Binding-site contacts:
Ligand atom C7 contacts residue HIS1101 of chain 1.B at 3.9 Å.
Ligand atom O5 contacts residue HIS1101 of chain 1.B at 3.9 Å.
Ligand atom C1 contacts residue ASN1098 of chain 1.B at 1.4 Å.
Ligand atom C1 contacts residue HIS1101 of chain 1.B at 3.7 Å.
Ligand atom O6 contacts residue PHE1103 of chain 1.B at 4.2 Å.
Ligand atom C6 contacts residue PHE1103 of chain 1.B at 3.4 Å (hydrophobic).
Ligand atom N2 contacts residue ASN1098 of chain 1.B at 2.9 Å (h-bond).
Ligand atom C5 contacts residue PHE1103 of chain 1.B at 4.2 Å (hydrophobic).
Ligand atom C2 contacts residue ASN1098 of chain 1.B at 2.5 Å.
Ligand atom C6 contacts residue HIS1101 of chain 1.B at 4.0 Å.
Ligand atom C4 contacts residue ASN1098 of chain 1.B at 4.2 Å.
Ligand atom C5 contacts residue HIS1101 of chain 1.B at 3.1 Å.
Ligand atom C7 contacts residue ASN1098 of chain 1.B at 3.2 Å.
Ligand atom C3 contacts residue HIS1101 of chain 1.B at 3.5 Å.
Ligand atom O7 contacts residue ASN1098 of chain 1.B at 3.2 Å (h-bond).
Ligand atom N2 contacts residue HIS1101 of chain 1.B at 3.8 Å.
Ligand atom C5 contacts residue ASN1098 of chain 1.B at 3.7 Å.
Ligand atom C8 contacts residue ASN1098 of chain 1.B at 3.5 Å.
Ligand atom O5 contacts residue PHE1103 of chain 1.B at 3.8 Å.
Ligand atom C2 contacts residue HIS1101 of chain 1.B at 4.2 Å.
Ligand atom O5 contacts residue ASN1098 of chain 1.B at 2.4 Å (h-bond).
Ligand atom C4 contacts residue HIS1101 of chain 1.B at 3.6 Å.
Ligand atom O4 contacts residue HIS1101 of chain 1.B at 3.2 Å.
Ligand atom C8 contacts residue HIS1101 of chain 1.B at 3.5 Å.
Ligand atom C3 contacts residue ASN1098 of chain 1.B at 3.8 Å.

Sequence of chain 1.B:
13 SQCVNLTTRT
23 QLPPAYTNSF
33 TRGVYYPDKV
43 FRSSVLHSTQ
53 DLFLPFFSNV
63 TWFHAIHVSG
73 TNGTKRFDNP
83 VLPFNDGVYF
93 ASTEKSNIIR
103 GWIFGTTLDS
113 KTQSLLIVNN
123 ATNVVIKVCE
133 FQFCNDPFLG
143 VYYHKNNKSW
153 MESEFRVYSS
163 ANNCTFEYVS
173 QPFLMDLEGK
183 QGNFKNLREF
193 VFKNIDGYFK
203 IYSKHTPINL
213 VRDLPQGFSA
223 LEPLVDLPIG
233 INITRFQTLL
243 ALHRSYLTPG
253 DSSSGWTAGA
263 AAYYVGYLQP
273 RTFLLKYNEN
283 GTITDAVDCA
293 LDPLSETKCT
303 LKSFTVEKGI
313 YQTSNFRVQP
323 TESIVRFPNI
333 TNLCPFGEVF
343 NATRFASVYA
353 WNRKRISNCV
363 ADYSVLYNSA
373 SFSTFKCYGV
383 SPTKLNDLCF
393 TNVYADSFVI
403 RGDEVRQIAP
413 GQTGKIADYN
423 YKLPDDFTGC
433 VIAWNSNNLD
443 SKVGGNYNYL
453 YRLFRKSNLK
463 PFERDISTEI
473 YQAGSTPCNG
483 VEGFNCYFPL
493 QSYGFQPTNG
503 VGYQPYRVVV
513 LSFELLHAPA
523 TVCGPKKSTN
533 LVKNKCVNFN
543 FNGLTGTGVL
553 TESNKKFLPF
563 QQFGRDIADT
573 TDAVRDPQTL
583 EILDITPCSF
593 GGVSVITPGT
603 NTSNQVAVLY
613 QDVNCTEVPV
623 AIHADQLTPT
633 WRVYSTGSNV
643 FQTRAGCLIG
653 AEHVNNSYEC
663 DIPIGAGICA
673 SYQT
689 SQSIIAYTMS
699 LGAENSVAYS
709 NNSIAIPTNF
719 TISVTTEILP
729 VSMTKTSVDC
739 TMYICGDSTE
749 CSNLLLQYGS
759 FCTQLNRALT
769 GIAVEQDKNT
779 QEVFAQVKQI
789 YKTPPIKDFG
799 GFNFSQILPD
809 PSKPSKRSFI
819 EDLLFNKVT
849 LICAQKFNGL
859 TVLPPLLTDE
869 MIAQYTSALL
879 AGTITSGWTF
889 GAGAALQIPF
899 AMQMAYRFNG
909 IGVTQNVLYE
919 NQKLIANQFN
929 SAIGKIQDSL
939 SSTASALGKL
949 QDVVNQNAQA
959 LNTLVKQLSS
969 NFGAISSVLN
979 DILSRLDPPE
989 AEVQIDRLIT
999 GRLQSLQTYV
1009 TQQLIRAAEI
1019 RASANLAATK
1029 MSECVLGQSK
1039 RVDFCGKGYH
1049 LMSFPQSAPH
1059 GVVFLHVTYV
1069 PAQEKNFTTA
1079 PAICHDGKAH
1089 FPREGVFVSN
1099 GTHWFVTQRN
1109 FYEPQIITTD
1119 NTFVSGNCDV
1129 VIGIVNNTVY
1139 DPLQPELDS

This small molecule binds to this protein.
Small molecule (SMILES): CC(=O)N[C@H]1[C@H](O[C@H]2[C@H](O)[C@@H](NC(C)=O)CO[C@@H]2CO)O[C@H](CO)[C@@H](O[C@@H]2O[C@H](CO[C@H]3O[C@H](CO)[C@@H](O)[C@H](O)[C@@H]3O)[C@@H](O)[C@H](O[C@H]3O[C@H](CO)[C@@H](O)[C@H](O)[C@@H]3O)[C@@H]2O)[C@@H]1O